Binding-site contacts:
Ligand atom C4 contacts residue ASN118 of chain 5.F at 3.8 Å.
Ligand atom C8 contacts residue PRO167 of chain 5.F at 3.7 Å (hydrophobic).
Ligand atom O5 contacts residue ALA117 of chain 5.F at 3.5 Å (h-bond).
Ligand atom C2 contacts residue ALA117 of chain 5.F at 4.0 Å (hydrophobic).
Ligand atom C5 contacts residue ALA117 of chain 5.F at 4.2 Å (hydrophobic).
Ligand atom C1 contacts residue PRO167 of chain 5.F at 4.4 Å (hydrophobic).
Ligand atom C1 contacts residue GLN168 of chain 5.F at 4.0 Å.
Ligand atom C4 contacts residue ALA117 of chain 5.F at 4.2 Å (hydrophobic).
Ligand atom C1 contacts residue ALA117 of chain 5.F at 3.9 Å (hydrophobic).
Ligand atom O7 contacts residue ASN118 of chain 5.F at 3.5 Å (h-bond).
Ligand atom C8 contacts residue ASP164 of chain 5.F at 4.5 Å.
Ligand atom C6 contacts residue ASN118 of chain 5.F at 4.0 Å.
Ligand atom C5 contacts residue GLN168 of chain 5.F at 4.5 Å.
Ligand atom O7 contacts residue ALA117 of chain 5.F at 4.5 Å.
Ligand atom O5 contacts residue ASN118 of chain 5.F at 1.8 Å (h-bond).
Ligand atom O6 contacts residue ASN118 of chain 5.F at 4.0 Å.
Ligand atom C7 contacts residue PRO167 of chain 5.F at 3.9 Å (hydrophobic).
Ligand atom N2 contacts residue ASN118 of chain 5.F at 3.6 Å.
Ligand atom C2 contacts residue ASN118 of chain 5.F at 2.7 Å.
Ligand atom C5 contacts residue ASN118 of chain 5.F at 3.2 Å.
Ligand atom N2 contacts residue PRO167 of chain 5.F at 4.0 Å.
Ligand atom C1 contacts residue ASN118 of chain 5.F at 1.6 Å.
Ligand atom O5 contacts residue GLN168 of chain 5.F at 4.0 Å.
Ligand atom C7 contacts residue ASN118 of chain 5.F at 3.9 Å.
Ligand atom C3 contacts residue ASN118 of chain 5.F at 3.8 Å.
Ligand atom O6 contacts residue ALA117 of chain 5.F at 2.3 Å.
Ligand atom C6 contacts residue ALA117 of chain 5.F at 3.6 Å (hydrophobic).

Sequence of chain 5.F:
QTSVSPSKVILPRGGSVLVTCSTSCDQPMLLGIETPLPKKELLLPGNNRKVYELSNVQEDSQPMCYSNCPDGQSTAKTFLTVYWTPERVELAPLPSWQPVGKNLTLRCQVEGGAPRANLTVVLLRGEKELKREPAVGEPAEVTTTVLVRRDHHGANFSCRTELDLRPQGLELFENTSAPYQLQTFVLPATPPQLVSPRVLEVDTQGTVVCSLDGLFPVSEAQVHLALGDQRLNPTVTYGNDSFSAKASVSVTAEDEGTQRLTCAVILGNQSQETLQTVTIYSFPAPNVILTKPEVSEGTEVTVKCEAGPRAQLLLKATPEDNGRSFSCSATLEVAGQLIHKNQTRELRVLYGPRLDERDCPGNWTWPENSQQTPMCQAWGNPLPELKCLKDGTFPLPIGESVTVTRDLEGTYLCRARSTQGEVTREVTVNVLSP

The small molecule below binds the protein below.
Small molecule (SMILES): CC(=O)N[C@@H]1[C@@H](O)[C@H](O)[C@@H](CO)O[C@H]1O